The protein below binds the small molecule below.
Small molecule (SMILES): Cc1ccc(C(=O)Nc2ccc(S(=O)(=O)O)c3cc(S(=O)(=O)O)cc(S(=O)(=O)O)c23)cc1NC(=O)c1cccc(NC(=O)Nc2cccc(C(=O)Nc3cc(C(=O)Nc4ccc(S(=O)(=O)O)c5cc(S(=O)(=O)O)cc(S(=O)(=O)O)c45)ccc3C)c2)c1

Binding-site contacts:
Ligand atom O54 contacts residue LYS60 of chain 1.B at 2.8 Å (salt-bridge).
Ligand atom C6 contacts residue GLY32 of chain 1.A at 3.4 Å.
Ligand atom C58 contacts residue LYS48 of chain 1.B at 3.2 Å.
Ligand atom C62 contacts residue LYS48 of chain 1.B at 3.1 Å.
Ligand atom C10 contacts residue GLY32 of chain 1.A at 3.0 Å.
Ligand atom C16 contacts residue GLY32 of chain 1.A at 3.3 Å.
Ligand atom C59 contacts residue LEU5 of chain 1.B at 3.4 Å (hydrophobic).
Ligand atom C60 contacts residue TYR51 of chain 1.B at 2.8 Å (hydrophobic).
Ligand atom O82 contacts residue ARG33 of chain 1.B at 3.1 Å (salt-bridge).
Ligand atom O45 contacts residue VAL30 of chain 1.A at 3.0 Å.
Ligand atom C40 contacts residue P331 of chain 1.C at 3.1 Å.
Ligand atom N41 contacts residue VAL30 of chain 1.B at 3.3 Å.
Ligand atom C47 contacts residue VAL30 of chain 1.B at 3.1 Å (hydrophobic).
Ligand atom O86 contacts residue LYS61 of chain 1.A at 3.1 Å.
Ligand atom C51 contacts residue LYS60 of chain 1.B at 3.2 Å.
Ligand atom O84 contacts residue LYS61 of chain 1.A at 3.3 Å.
Ligand atom O29 contacts residue ARG33 of chain 1.A at 3.0 Å (salt-bridge).
Ligand atom C38 contacts residue P331 of chain 1.C at 3.2 Å.
Ligand atom C62 contacts residue TYR51 of chain 1.B at 2.8 Å (hydrophobic).
Ligand atom O30 contacts residue ARG33 of chain 1.A at 2.5 Å (salt-bridge).
Ligand atom C70 contacts residue ARG33 of chain 1.B at 2.9 Å.
Ligand atom O24 contacts residue LEU31 of chain 1.A at 2.9 Å (h-bond).
Ligand atom C40 contacts residue GLY29 of chain 1.A at 3.3 Å.
Ligand atom C56 contacts residue LYS48 of chain 1.B at 3.4 Å.
Ligand atom O30 contacts residue LYS52 of chain 1.A at 3.0 Å.
Ligand atom O25 contacts residue LYS61 of chain 1.B at 3.2 Å.
Ligand atom C57 contacts residue TYR51 of chain 1.B at 3.3 Å (hydrophobic).
Ligand atom O80 contacts residue LYS52 of chain 1.B at 2.6 Å (salt-bridge).
Ligand atom C47 contacts residue GLY29 of chain 1.B at 3.4 Å.
Ligand atom N44 contacts residue VAL30 of chain 1.B at 3.3 Å.
Ligand atom C27 contacts residue LYS60 of chain 1.A at 3.1 Å.
Ligand atom O28 contacts residue LYS52 of chain 1.A at 3.0 Å (salt-bridge).
Ligand atom O54 contacts residue GLY29 of chain 1.B at 3.2 Å (h-bond).
Ligand atom C51 contacts residue GLY29 of chain 1.B at 3.3 Å.
Ligand atom C50 contacts residue P331 of chain 1.G at 3.2 Å.
Ligand atom C59 contacts residue HIS47 of chain 1.B at 3.0 Å.
Ligand atom C60 contacts residue HIS47 of chain 1.B at 3.1 Å.
Ligand atom C15 contacts residue GLY32 of chain 1.A at 3.4 Å.
Ligand atom N63 contacts residue LYS48 of chain 1.B at 3.4 Å.
Ligand atom O82 contacts residue LYS52 of chain 1.B at 3.3 Å (salt-bridge).

Sequence of chain 1.B:
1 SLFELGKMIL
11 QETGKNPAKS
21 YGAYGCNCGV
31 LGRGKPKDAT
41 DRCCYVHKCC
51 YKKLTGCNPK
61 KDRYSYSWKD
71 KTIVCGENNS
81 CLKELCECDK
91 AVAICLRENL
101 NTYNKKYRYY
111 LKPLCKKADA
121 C

Sequence of chain 1.A:
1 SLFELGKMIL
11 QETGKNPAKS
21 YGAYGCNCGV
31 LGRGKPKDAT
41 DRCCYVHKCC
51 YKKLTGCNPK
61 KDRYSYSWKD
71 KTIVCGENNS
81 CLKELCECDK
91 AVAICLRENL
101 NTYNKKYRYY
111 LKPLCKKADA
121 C